Sequence of chain 1.I:
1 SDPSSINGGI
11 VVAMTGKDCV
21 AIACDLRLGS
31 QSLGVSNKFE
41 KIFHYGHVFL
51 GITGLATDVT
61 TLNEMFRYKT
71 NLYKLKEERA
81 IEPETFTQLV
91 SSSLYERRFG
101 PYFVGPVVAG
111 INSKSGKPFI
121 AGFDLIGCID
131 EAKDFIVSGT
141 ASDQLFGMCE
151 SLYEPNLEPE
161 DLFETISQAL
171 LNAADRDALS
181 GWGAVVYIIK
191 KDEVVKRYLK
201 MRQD

Sequence of chain 1.Y:
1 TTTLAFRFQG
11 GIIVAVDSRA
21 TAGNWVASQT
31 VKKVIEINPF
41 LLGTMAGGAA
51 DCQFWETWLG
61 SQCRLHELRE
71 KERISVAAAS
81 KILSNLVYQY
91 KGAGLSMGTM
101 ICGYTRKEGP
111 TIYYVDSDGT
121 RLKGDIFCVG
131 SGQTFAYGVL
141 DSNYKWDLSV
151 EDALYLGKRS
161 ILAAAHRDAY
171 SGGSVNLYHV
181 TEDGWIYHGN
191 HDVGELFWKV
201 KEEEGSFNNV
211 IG

Sequence of chain 1.X:
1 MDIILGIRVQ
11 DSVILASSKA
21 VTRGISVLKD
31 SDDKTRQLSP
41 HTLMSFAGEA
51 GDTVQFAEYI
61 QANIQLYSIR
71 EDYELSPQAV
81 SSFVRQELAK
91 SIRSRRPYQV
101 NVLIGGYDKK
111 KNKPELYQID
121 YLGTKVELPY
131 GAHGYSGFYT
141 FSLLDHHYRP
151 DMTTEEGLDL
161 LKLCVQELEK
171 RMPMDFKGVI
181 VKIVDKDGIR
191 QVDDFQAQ

Sequence of chain 1.J:
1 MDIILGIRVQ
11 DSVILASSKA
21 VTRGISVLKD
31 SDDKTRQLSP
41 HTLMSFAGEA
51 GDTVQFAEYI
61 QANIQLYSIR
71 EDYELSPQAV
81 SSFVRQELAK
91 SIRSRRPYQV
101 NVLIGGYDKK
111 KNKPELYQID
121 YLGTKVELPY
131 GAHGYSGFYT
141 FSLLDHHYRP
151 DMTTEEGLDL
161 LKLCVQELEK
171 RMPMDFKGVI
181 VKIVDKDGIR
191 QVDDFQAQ

Binding-site contacts:
Ligand atom C33 contacts residue GLY98 of chain 1.Y at 3.8 Å.
Ligand atom C34 contacts residue TYR114 of chain 1.Y at 3.7 Å (hydrophobic).
Ligand atom C16 contacts residue SER131 of chain 1.Y at 3.5 Å.
Ligand atom C16 contacts residue THR1 of chain 1.Y at 3.6 Å.
Ligand atom C23 contacts residue THR1 of chain 1.Y at 3.1 Å.
Ligand atom C3 contacts residue SER131 of chain 1.Y at 3.7 Å.
Ligand atom N17 contacts residue THR1 of chain 1.Y at 3.1 Å (h-bond).
Ligand atom O27 contacts residue LYS33 of chain 1.Y at 3.3 Å (salt-bridge).
Ligand atom C31 contacts residue ALA46 of chain 1.Y at 3.6 Å (hydrophobic).
Ligand atom C24 contacts residue MET45 of chain 1.Y at 3.7 Å (hydrophobic).
Ligand atom C32 contacts residue GLY98 of chain 1.Y at 3.7 Å.
Ligand atom C18 contacts residue THR1 of chain 1.Y at 3.5 Å.
Ligand atom O27 contacts residue THR1 of chain 1.Y at 2.7 Å (h-bond).
Ligand atom C4 contacts residue SER131 of chain 1.Y at 3.7 Å.
Ligand atom C21 contacts residue THR1 of chain 1.Y at 1.5 Å.
Ligand atom O41 contacts residue GLN133 of chain 1.Y at 3.0 Å (h-bond).
Ligand atom C24 contacts residue THR1 of chain 1.Y at 3.7 Å.
Ligand atom C20 contacts residue THR1 of chain 1.Y at 2.6 Å.
Ligand atom O41 contacts residue ILE25 of chain 1.X at 2.9 Å.
Ligand atom O22 contacts residue THR1 of chain 1.Y at 2.3 Å (h-bond).
Ligand atom O39 contacts residue GLY130 of chain 1.Y at 3.7 Å.
Ligand atom C37 contacts residue SER96 of chain 1.Y at 3.7 Å.
Ligand atom C36 contacts residue SER117 of chain 1.Y at 3.5 Å.
Ligand atom C7 contacts residue ILE25 of chain 1.X at 3.5 Å (hydrophobic).
Ligand atom C43 contacts residue SER131 of chain 1.Y at 3.7 Å.
Ligand atom C25 contacts residue MET45 of chain 1.Y at 3.4 Å (hydrophobic).
Ligand atom C23 contacts residue LYS33 of chain 1.Y at 3.6 Å.
Ligand atom O6 contacts residue ILE25 of chain 1.X at 3.4 Å.
Ligand atom O38 contacts residue GLY47 of chain 1.Y at 3.5 Å (h-bond).
Ligand atom O41 contacts residue ARG23 of chain 1.X at 3.8 Å.
Ligand atom O22 contacts residue GLY47 of chain 1.Y at 3.1 Å (h-bond).
Ligand atom C31 contacts residue GLY47 of chain 1.Y at 3.4 Å.
Ligand atom C1 contacts residue SER32 of chain 1.I at 3.0 Å.
Ligand atom C42 contacts residue SER131 of chain 1.Y at 3.7 Å.
Ligand atom C19 contacts residue THR1 of chain 1.Y at 3.0 Å.
Ligand atom C2 contacts residue SER131 of chain 1.Y at 3.8 Å.
Ligand atom O27 contacts residue ARG19 of chain 1.Y at 2.7 Å (salt-bridge).
Ligand atom O22 contacts residue ALA46 of chain 1.Y at 3.5 Å.
Ligand atom C43 contacts residue PHE138 of chain 1.J at 3.4 Å (hydrophobic).
Ligand atom C7 contacts residue GLN133 of chain 1.Y at 3.5 Å.

This small molecule binds to this protein.
Small molecule (SMILES): CC[C@H](C)[C@H](C=O)[C@@H](O)C(=O)NCCCC[C@H](NC(=O)[C@H](C)NC(=O)OCc1ccccc1)C(=O)OCc1ccccc1